Binding-site contacts:
Ligand atom C5 contacts residue GLN462 of chain 1.E at 4.4 Å.
Ligand atom C7 contacts residue SER461 of chain 1.E at 4.5 Å.
Ligand atom C2 contacts residue SER461 of chain 1.E at 1.4 Å.
Ligand atom O4 contacts residue THR354 of chain 1.E at 3.8 Å.
Ligand atom O1B contacts residue SER458 of chain 1.E at 4.1 Å.
Ligand atom C5 contacts residue THR354 of chain 1.E at 4.0 Å.
Ligand atom O1A contacts residue SER461 of chain 1.E at 3.5 Å (h-bond).
Ligand atom C1 contacts residue SER461 of chain 1.E at 2.3 Å.
Ligand atom O6 contacts residue SER456 of chain 1.E at 4.2 Å.
Ligand atom O1B contacts residue GLY457 of chain 1.E at 3.2 Å (h-bond).
Ligand atom C9 contacts residue ALA439 of chain 1.E at 3.4 Å (hydrophobic).
Ligand atom N7 contacts residue ALA440 of chain 1.E at 4.3 Å.
Ligand atom O1B contacts residue SER456 of chain 1.E at 4.4 Å.
Ligand atom N7 contacts residue MET442 of chain 1.E at 3.7 Å.
Ligand atom C8 contacts residue ALA439 of chain 1.E at 3.7 Å (hydrophobic).
Ligand atom O6 contacts residue SER461 of chain 1.E at 2.5 Å (h-bond).
Ligand atom N7 contacts residue SER456 of chain 1.E at 4.5 Å.
Ligand atom C5 contacts residue SER461 of chain 1.E at 3.5 Å.
Ligand atom C7 contacts residue MET442 of chain 1.E at 4.4 Å (hydrophobic).
Ligand atom C4 contacts residue SER461 of chain 1.E at 3.5 Å.
Ligand atom O4 contacts residue SER461 of chain 1.E at 4.3 Å.
Ligand atom N7 contacts residue ALA439 of chain 1.E at 3.3 Å (h-bond).
Ligand atom C3 contacts residue GLN462 of chain 1.E at 4.5 Å.
Ligand atom C9 contacts residue ALA440 of chain 1.E at 4.4 Å (hydrophobic).
Ligand atom C1 contacts residue GLY457 of chain 1.E at 3.7 Å.
Ligand atom C3 contacts residue SER461 of chain 1.E at 2.4 Å.
Ligand atom C3 contacts residue THR354 of chain 1.E at 4.2 Å.
Ligand atom C6 contacts residue SER461 of chain 1.E at 3.1 Å.
Ligand atom O1B contacts residue GLY459 of chain 1.E at 3.9 Å.
Ligand atom O1B contacts residue SER461 of chain 1.E at 2.5 Å (h-bond).
Ligand atom C4 contacts residue THR354 of chain 1.E at 3.3 Å.
Ligand atom O1A contacts residue GLY457 of chain 1.E at 3.9 Å.
Ligand atom N5 contacts residue THR355 of chain 1.E at 3.7 Å.
Ligand atom N5 contacts residue THR354 of chain 1.E at 3.8 Å.
Ligand atom C7 contacts residue ALA439 of chain 1.E at 3.7 Å (hydrophobic).

A small-molecule ligand and the protein it binds are described below.
Small molecule (SMILES): C[C@H](O)[C@H](N)[C@@H]1O[C@](O)(C(=O)O)C[C@H](O)[C@@H]1N

Sequence of chain 1.E:
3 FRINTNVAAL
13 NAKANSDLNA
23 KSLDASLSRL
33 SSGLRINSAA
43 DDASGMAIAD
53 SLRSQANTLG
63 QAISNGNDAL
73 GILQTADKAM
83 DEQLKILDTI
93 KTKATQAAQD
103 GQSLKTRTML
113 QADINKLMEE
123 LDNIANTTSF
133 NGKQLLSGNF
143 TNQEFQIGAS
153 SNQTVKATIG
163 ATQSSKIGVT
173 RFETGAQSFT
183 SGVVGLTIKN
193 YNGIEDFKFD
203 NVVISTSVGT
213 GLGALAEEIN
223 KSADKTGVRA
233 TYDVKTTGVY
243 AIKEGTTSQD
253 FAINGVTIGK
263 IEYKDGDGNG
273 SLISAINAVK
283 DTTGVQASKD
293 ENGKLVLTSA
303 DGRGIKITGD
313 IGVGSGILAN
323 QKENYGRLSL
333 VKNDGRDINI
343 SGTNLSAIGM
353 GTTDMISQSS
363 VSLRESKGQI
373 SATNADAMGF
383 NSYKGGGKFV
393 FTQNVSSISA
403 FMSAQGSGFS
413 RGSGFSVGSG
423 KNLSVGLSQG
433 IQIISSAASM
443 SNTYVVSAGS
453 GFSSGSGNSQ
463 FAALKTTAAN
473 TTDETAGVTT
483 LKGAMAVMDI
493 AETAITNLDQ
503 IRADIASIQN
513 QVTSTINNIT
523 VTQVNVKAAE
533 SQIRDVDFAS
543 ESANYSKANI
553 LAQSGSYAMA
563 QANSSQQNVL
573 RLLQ